Sequence of chain 1.B:
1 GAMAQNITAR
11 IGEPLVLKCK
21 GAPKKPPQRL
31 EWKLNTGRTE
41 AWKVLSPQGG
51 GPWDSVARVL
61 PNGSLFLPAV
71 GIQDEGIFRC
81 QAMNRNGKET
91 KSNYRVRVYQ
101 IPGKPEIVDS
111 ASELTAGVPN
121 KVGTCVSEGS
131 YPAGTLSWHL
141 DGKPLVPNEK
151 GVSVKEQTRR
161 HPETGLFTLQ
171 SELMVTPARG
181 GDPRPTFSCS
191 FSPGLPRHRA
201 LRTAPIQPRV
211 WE

The protein below binds the small molecule below.
Small molecule (SMILES): Cc1c(C(=O)O)[nH]c2ccc(Br)cc12

Binding-site contacts:
Ligand atom C03 contacts residue VAL59 of chain 1.B at 4.3 Å (hydrophobic).
Ligand atom C02 contacts residue PRO61 of chain 1.B at 4.1 Å (hydrophobic).
Ligand atom C09 contacts residue PRO61 of chain 1.B at 4.0 Å (hydrophobic).
Ligand atom C01 contacts residue LEU60 of chain 1.B at 4.0 Å (hydrophobic).
Ligand atom C04 contacts residue PRO61 of chain 1.B at 4.0 Å (hydrophobic).
Ligand atom C01 contacts residue VAL59 of chain 1.B at 3.4 Å (hydrophobic).
Ligand atom C03 contacts residue PRO61 of chain 1.B at 3.8 Å (hydrophobic).
Ligand atom C08 contacts residue PRO61 of chain 1.B at 3.7 Å (hydrophobic).
Ligand atom C06 contacts residue LEU60 of chain 1.B at 3.8 Å (hydrophobic).
Ligand atom C01 contacts residue ARG58 of chain 1.B at 3.9 Å.
Ligand atom N07 contacts residue PRO61 of chain 1.B at 3.8 Å.
Ligand atom C11 contacts residue PRO61 of chain 1.B at 4.1 Å (hydrophobic).
Ligand atom C02 contacts residue VAL59 of chain 1.B at 3.0 Å (hydrophobic).
Ligand atom BR14 contacts residue LEU60 of chain 1.B at 3.8 Å.
Ligand atom BR14 contacts residue ARG58 of chain 1.B at 4.4 Å.
Ligand atom C02 contacts residue LEU60 of chain 1.B at 4.0 Å (hydrophobic).
Ligand atom O13 contacts residue PRO61 of chain 1.B at 4.2 Å.
Ligand atom BR14 contacts residue PHE66 of chain 1.B at 4.1 Å.